This small molecule binds to this protein.
Small molecule (SMILES): O=C1O[C@@H](C(=O)O)[C@@H](O[C@@H]2O[C@@H](C(=O)O)[C@@H](O[C@@H]3O[C@@H](C(=O)O)C[C@H](O)[C@@H]3O)[C@H](O)[C@@H]2O)[C@H](O)[C@@H]1O

Binding-site contacts:
Ligand atom C6 contacts residue SER262 of chain 1.A at 3.4 Å.
Ligand atom O6A contacts residue ARG258 of chain 1.A at 2.8 Å (salt-bridge).
Ligand atom C6 contacts residue GLU286 of chain 1.A at 3.1 Å.
Ligand atom C4 contacts residue MLI1 of chain 1.F at 3.1 Å.
Ligand atom O6A contacts residue SER262 of chain 1.A at 2.8 Å (h-bond).
Ligand atom O6B contacts residue ASN252 of chain 1.A at 2.8 Å (h-bond).
Ligand atom O6A contacts residue ASP261 of chain 1.A at 3.3 Å.
Ligand atom O3 contacts residue ASP261 of chain 1.A at 2.7 Å (salt-bridge).
Ligand atom O3 contacts residue GLN215 of chain 1.A at 3.0 Å (h-bond).
Ligand atom O3 contacts residue LYS291 of chain 1.A at 3.1 Å (salt-bridge).
Ligand atom O5 contacts residue ASN252 of chain 1.A at 3.0 Å (h-bond).
Ligand atom O6A contacts residue LYS291 of chain 1.A at 3.0 Å (salt-bridge).
Ligand atom O4 contacts residue LYS291 of chain 1.A at 3.0 Å (salt-bridge).
Ligand atom O3 contacts residue HIS313 of chain 1.A at 2.8 Å (h-bond).
Ligand atom O6B contacts residue NA1 of chain 1.E at 2.3 Å (h-bond).
Ligand atom O2 contacts residue LYS184 of chain 1.A at 3.1 Å (salt-bridge).
Ligand atom O3 contacts residue LYS184 of chain 1.A at 2.9 Å (salt-bridge).
Ligand atom C3 contacts residue HIS313 of chain 1.A at 3.5 Å.
Ligand atom O6B contacts residue ARG146 of chain 1.A at 2.8 Å (salt-bridge).
Ligand atom C3 contacts residue ASP261 of chain 1.A at 3.5 Å.
Ligand atom C6 contacts residue LYS291 of chain 1.A at 3.6 Å.
Ligand atom O6B contacts residue LYS184 of chain 1.A at 2.8 Å (salt-bridge).
Ligand atom C4 contacts residue ARG312 of chain 1.A at 3.5 Å.
Ligand atom O6A contacts residue ARG312 of chain 1.A at 3.4 Å (salt-bridge).
Ligand atom C2 contacts residue SER253 of chain 1.A at 3.5 Å.
Ligand atom O1 contacts residue ARG146 of chain 1.A at 3.4 Å (salt-bridge).
Ligand atom O4 contacts residue LYS184 of chain 1.A at 3.4 Å (salt-bridge).
Ligand atom O2 contacts residue ASN394 of chain 1.A at 3.4 Å.
Ligand atom O5 contacts residue ARG146 of chain 1.A at 2.9 Å (salt-bridge).
Ligand atom O2 contacts residue SER253 of chain 1.A at 2.8 Å (h-bond).
Ligand atom C6 contacts residue NA1 of chain 1.E at 3.3 Å.
Ligand atom O6B contacts residue GLU286 of chain 1.A at 3.0 Å (salt-bridge).
Ligand atom C6 contacts residue LYS184 of chain 1.A at 3.6 Å.
Ligand atom O6B contacts residue ARG285 of chain 1.A at 3.2 Å (salt-bridge).
Ligand atom O5 contacts residue LYS291 of chain 1.A at 3.1 Å (salt-bridge).
Ligand atom O6B contacts residue SER262 of chain 1.A at 2.7 Å (h-bond).
Ligand atom C5 contacts residue LYS291 of chain 1.A at 3.1 Å.
Ligand atom O6A contacts residue MLI1 of chain 1.F at 3.5 Å (h-bond).
Ligand atom O6A contacts residue GLU286 of chain 1.A at 2.5 Å (salt-bridge).
Ligand atom O6B contacts residue GLU255 of chain 1.A at 3.5 Å (salt-bridge).

Sequence of chain 1.A:
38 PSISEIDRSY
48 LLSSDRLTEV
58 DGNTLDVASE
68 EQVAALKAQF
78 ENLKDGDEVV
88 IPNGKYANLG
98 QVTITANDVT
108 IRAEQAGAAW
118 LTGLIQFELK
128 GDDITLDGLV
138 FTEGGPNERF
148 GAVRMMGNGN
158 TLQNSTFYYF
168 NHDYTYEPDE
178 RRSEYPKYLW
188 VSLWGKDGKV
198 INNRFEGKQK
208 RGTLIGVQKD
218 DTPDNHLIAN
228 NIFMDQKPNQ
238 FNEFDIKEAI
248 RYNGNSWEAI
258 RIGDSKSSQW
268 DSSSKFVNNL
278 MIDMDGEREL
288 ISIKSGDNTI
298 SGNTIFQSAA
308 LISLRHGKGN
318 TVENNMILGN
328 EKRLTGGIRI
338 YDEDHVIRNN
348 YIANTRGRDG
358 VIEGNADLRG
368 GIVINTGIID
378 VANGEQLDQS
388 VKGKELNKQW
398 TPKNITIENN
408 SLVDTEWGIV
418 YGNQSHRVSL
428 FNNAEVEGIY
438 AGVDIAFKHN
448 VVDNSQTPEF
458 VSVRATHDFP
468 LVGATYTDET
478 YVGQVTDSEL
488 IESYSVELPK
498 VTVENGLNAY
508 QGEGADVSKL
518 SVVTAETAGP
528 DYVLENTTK